A protein and the small-molecule ligand that binds it are described below.
Small molecule (SMILES): O=C(COP(=O)(O)O)[C@@H](O)[C@H](O)[C@H](O)COP(=O)(O)O

Sequence of chain 3.A:
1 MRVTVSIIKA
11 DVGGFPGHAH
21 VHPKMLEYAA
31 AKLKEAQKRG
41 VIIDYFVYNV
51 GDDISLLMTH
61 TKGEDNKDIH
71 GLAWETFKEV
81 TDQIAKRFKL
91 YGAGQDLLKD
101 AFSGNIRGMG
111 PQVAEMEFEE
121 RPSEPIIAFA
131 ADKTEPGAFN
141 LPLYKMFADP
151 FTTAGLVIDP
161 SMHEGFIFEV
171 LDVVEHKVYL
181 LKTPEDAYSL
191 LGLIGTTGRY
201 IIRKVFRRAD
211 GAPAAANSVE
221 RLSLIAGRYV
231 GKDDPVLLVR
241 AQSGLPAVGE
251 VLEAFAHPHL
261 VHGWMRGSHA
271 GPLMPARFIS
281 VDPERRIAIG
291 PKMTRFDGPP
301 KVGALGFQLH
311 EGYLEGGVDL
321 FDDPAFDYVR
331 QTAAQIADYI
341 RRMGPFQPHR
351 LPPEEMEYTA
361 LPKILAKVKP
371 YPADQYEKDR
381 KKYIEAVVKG

Binding-site contacts:
Ligand atom O3P contacts residue ASP52 of chain 2.A at 3.0 Å (salt-bridge).
Ligand atom O6 contacts residue GLN242 of chain 3.A at 3.1 Å (h-bond).
Ligand atom O3P contacts residue ASP132 of chain 2.A at 3.1 Å (salt-bridge).
Ligand atom O3 contacts residue ARG266 of chain 2.A at 2.8 Å (salt-bridge).
Ligand atom O5 contacts residue GLN242 of chain 3.A at 2.9 Å (h-bond).
Ligand atom O1P contacts residue MG1 of chain 2.E at 2.0 Å.
Ligand atom C3 contacts residue ASP297 of chain 2.A at 3.1 Å.
Ligand atom O5 contacts residue ASP297 of chain 2.A at 2.7 Å (salt-bridge).
Ligand atom C6 contacts residue TYR358 of chain 2.A at 3.4 Å (hydrophobic).
Ligand atom O2P contacts residue ASP52 of chain 2.A at 3.0 Å (salt-bridge).
Ligand atom C5 contacts residue ASP297 of chain 2.A at 3.3 Å.
Ligand atom O4P contacts residue TYR358 of chain 2.A at 2.6 Å (h-bond).
Ligand atom O5 contacts residue HIS18 of chain 2.A at 3.3 Å.
Ligand atom O1P contacts residue MG1 of chain 2.D at 2.4 Å.
Ligand atom O2P contacts residue HIS18 of chain 2.A at 3.0 Å (h-bond).
Ligand atom O2P contacts residue MG1 of chain 2.C at 2.0 Å.
Ligand atom P1 contacts residue MG1 of chain 2.C at 3.4 Å.
Ligand atom O5P contacts residue GLY104 of chain 2.A at 2.8 Å (h-bond).
Ligand atom O1 contacts residue ASN105 of chain 2.A at 3.2 Å (h-bond).
Ligand atom O2P contacts residue ASP11 of chain 2.A at 3.0 Å (salt-bridge).
Ligand atom O2P contacts residue GLN95 of chain 2.A at 2.9 Å (h-bond).
Ligand atom O1 contacts residue MG1 of chain 2.E at 2.6 Å.
Ligand atom O5 contacts residue ALA247 of chain 3.A at 3.3 Å.
Ligand atom O6P contacts residue TYR91 of chain 2.A at 3.4 Å (h-bond).
Ligand atom O4 contacts residue ARG266 of chain 2.A at 3.2 Å.
Ligand atom O4 contacts residue TYR358 of chain 2.A at 2.9 Å (h-bond).
Ligand atom O5P contacts residue TYR91 of chain 2.A at 2.6 Å (h-bond).
Ligand atom P1 contacts residue MG1 of chain 2.E at 3.0 Å.
Ligand atom O1P contacts residue ASP234 of chain 2.A at 3.2 Å (salt-bridge).
Ligand atom O4P contacts residue GLY104 of chain 2.A at 3.4 Å.
Ligand atom O1P contacts residue ASP233 of chain 2.A at 3.2 Å (salt-bridge).
Ligand atom O3P contacts residue MG1 of chain 2.B at 2.1 Å.
Ligand atom O6P contacts residue SER243 of chain 3.A at 2.8 Å (h-bond).
Ligand atom O6P contacts residue GLN242 of chain 3.A at 2.9 Å (h-bond).
Ligand atom O6 contacts residue TYR358 of chain 2.A at 3.2 Å (h-bond).
Ligand atom O3P contacts residue ASP234 of chain 2.A at 3.0 Å (salt-bridge).
Ligand atom O3 contacts residue ASP297 of chain 2.A at 2.7 Å (salt-bridge).
Ligand atom P1 contacts residue MG1 of chain 2.B at 3.2 Å.
Ligand atom O3P contacts residue LYS133 of chain 2.A at 2.9 Å (salt-bridge).
Ligand atom O2P contacts residue ASN105 of chain 2.A at 3.0 Å (h-bond).

Sequence of chain 2.A:
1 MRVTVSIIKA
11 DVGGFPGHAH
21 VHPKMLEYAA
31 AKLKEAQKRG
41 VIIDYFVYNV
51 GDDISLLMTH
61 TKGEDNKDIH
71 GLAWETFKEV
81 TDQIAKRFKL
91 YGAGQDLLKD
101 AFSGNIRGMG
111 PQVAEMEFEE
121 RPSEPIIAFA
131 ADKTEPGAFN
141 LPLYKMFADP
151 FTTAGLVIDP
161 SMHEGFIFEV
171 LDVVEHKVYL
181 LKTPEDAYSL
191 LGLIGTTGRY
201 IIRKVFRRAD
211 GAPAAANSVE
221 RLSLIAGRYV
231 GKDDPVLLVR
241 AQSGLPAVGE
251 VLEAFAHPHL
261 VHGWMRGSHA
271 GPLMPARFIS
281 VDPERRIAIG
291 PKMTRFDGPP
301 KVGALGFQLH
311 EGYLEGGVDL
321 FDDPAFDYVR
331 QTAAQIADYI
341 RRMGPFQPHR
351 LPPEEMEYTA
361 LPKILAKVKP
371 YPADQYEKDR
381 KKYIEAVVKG